This small molecule binds to this protein.
Small molecule (SMILES): CC(=O)N[C@@H]1[C@@H](O)[C@H](O)[C@@H](CO)O[C@H]1O

Sequence of chain 56.E:
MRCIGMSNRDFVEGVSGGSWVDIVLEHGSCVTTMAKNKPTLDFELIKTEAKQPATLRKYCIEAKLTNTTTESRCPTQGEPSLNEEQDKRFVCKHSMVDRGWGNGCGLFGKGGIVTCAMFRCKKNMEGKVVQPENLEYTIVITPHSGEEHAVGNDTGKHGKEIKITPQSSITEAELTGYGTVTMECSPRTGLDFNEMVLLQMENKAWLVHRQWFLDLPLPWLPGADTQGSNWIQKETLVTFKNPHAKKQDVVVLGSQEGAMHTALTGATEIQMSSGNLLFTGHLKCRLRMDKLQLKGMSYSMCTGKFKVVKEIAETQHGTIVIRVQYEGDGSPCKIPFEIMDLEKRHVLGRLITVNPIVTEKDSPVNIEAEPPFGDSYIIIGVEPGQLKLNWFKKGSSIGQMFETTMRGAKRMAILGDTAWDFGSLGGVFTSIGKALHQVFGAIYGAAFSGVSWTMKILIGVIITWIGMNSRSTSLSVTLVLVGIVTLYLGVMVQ

Sequence of chain 58.C:
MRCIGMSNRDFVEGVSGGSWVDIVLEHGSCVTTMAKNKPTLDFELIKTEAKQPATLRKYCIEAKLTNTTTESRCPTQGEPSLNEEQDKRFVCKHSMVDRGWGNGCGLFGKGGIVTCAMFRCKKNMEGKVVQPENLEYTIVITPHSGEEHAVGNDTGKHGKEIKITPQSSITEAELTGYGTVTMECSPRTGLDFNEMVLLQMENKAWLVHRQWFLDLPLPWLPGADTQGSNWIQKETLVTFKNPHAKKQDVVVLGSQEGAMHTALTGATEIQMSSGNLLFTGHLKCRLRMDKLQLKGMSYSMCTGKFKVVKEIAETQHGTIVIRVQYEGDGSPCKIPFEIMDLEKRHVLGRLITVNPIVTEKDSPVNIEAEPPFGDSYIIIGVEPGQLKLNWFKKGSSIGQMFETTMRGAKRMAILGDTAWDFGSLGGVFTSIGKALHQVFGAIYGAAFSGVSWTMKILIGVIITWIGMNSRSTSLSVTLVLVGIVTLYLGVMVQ

Binding-site contacts:
Ligand atom C8 contacts residue PHE90 of chain 58.C at 3.7 Å (hydrophobic).
Ligand atom C1 contacts residue MET118 of chain 58.C at 4.1 Å (hydrophobic).
Ligand atom C7 contacts residue SER300 of chain 56.E at 3.4 Å.
Ligand atom C7 contacts residue MET118 of chain 58.C at 4.0 Å (hydrophobic).
Ligand atom N2 contacts residue MET118 of chain 58.C at 3.6 Å.
Ligand atom O7 contacts residue PHE90 of chain 58.C at 4.4 Å.
Ligand atom O5 contacts residue ASN67 of chain 58.C at 2.4 Å (h-bond).
Ligand atom C1 contacts residue ASN67 of chain 58.C at 1.4 Å.
Ligand atom O7 contacts residue SER300 of chain 56.E at 4.3 Å.
Ligand atom O7 contacts residue ASN67 of chain 58.C at 3.3 Å (h-bond).
Ligand atom C3 contacts residue ASN67 of chain 58.C at 3.8 Å.
Ligand atom N2 contacts residue ASN67 of chain 58.C at 2.9 Å (h-bond).
Ligand atom C8 contacts residue MET118 of chain 58.C at 3.8 Å (hydrophobic).
Ligand atom C7 contacts residue PHE90 of chain 58.C at 4.2 Å (hydrophobic).
Ligand atom C2 contacts residue ASN67 of chain 58.C at 2.5 Å.
Ligand atom C5 contacts residue ASN67 of chain 58.C at 3.7 Å.
Ligand atom C8 contacts residue SER300 of chain 56.E at 1.9 Å.
Ligand atom C8 contacts residue ASN67 of chain 58.C at 4.4 Å.
Ligand atom C8 contacts residue ARG89 of chain 58.C at 3.3 Å.
Ligand atom N2 contacts residue SER300 of chain 56.E at 3.9 Å.
Ligand atom C2 contacts residue MET118 of chain 58.C at 4.5 Å (hydrophobic).
Ligand atom C4 contacts residue ASN67 of chain 58.C at 4.2 Å.
Ligand atom C7 contacts residue ASN67 of chain 58.C at 3.3 Å.